Sequence of chain 1.B:
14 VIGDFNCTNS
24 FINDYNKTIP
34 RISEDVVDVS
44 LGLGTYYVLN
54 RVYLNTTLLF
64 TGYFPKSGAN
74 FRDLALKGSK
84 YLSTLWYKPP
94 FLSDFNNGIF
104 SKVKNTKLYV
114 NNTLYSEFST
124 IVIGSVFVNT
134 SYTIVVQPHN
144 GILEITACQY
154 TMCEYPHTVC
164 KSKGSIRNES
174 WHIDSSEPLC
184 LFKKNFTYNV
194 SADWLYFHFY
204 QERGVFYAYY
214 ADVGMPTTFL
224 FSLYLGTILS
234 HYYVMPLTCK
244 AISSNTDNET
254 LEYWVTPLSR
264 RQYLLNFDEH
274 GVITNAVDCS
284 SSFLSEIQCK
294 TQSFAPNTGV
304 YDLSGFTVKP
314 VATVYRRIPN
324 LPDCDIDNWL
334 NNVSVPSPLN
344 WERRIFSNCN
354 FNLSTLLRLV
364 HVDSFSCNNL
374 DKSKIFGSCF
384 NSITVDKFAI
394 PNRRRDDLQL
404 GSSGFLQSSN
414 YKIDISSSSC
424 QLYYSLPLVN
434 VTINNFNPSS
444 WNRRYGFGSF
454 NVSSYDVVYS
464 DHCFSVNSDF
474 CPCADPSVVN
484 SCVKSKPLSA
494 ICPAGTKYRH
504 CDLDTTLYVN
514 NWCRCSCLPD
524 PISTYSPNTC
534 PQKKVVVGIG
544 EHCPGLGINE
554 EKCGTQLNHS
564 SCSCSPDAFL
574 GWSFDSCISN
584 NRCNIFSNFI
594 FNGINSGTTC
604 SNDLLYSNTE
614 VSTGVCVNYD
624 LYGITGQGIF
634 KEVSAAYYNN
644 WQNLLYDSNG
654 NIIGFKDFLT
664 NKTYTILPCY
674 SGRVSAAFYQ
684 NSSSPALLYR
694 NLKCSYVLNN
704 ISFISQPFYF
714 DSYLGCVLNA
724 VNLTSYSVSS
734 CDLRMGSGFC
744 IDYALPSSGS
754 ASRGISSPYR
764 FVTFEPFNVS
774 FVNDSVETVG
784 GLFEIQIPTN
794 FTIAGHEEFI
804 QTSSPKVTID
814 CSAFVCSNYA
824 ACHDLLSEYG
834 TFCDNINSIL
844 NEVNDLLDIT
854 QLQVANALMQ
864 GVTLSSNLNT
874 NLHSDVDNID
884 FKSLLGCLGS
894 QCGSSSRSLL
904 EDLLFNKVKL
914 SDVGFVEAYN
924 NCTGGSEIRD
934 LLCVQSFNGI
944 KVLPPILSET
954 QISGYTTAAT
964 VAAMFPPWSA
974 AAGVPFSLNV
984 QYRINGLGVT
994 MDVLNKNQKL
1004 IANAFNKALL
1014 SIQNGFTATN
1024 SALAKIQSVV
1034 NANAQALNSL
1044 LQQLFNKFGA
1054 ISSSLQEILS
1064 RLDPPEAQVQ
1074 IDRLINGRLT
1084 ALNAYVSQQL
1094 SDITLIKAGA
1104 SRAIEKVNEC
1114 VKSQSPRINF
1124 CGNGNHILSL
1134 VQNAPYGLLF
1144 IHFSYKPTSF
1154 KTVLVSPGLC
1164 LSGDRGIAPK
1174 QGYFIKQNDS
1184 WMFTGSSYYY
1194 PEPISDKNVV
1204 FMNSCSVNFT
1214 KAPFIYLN

The protein below binds the small molecule below.
Small molecule (SMILES): CC(=O)N[C@H]1[C@H](O[C@H]2[C@H](O)[C@@H](NC(C)=O)CO[C@@H]2CO)O[C@H](CO)[C@@H](O)[C@@H]1O

Binding-site contacts:
Ligand atom O7 contacts residue ASN335 of chain 1.B at 4.3 Å.
Ligand atom C1 contacts residue ASN335 of chain 1.B at 1.4 Å.
Ligand atom O5 contacts residue ASN335 of chain 1.B at 2.4 Å (h-bond).
Ligand atom C5 contacts residue ASN335 of chain 1.B at 3.6 Å.
Ligand atom N2 contacts residue ASN335 of chain 1.B at 2.9 Å (h-bond).
Ligand atom C7 contacts residue ASN335 of chain 1.B at 3.8 Å.
Ligand atom C4 contacts residue ASN335 of chain 1.B at 4.2 Å.
Ligand atom C3 contacts residue ASN335 of chain 1.B at 3.8 Å.
Ligand atom C2 contacts residue ASN335 of chain 1.B at 2.5 Å.
Ligand atom O6 contacts residue SER337 of chain 1.B at 4.5 Å.